Sequence of chain 1.B:
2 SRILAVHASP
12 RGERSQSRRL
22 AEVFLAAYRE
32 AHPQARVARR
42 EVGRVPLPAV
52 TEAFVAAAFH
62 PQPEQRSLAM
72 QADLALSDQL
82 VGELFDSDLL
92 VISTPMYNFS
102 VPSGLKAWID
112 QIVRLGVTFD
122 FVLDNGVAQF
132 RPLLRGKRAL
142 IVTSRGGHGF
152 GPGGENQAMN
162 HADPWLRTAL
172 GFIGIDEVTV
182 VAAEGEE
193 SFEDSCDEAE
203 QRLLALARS

Sequence of chain 1.A:
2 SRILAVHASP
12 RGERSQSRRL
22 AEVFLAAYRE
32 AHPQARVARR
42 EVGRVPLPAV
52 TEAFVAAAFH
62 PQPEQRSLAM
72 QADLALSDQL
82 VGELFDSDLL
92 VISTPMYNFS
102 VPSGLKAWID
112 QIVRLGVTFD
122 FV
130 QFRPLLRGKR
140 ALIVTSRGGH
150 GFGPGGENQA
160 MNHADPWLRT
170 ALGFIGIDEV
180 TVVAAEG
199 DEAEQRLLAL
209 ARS

Binding-site contacts:
Ligand atom C6' contacts residue GLY148 of chain 1.A at 3.8 Å.
Ligand atom C5' contacts residue GLY148 of chain 1.A at 3.8 Å.
Ligand atom C5 contacts residue PHE173 of chain 1.B at 3.7 Å (hydrophobic).
Ligand atom C5' contacts residue PHE131 of chain 1.B at 3.6 Å (hydrophobic).
Ligand atom C3 contacts residue FMN1 of chain 1.C at 3.3 Å.
Ligand atom C3 contacts residue PHE60 of chain 1.B at 3.8 Å (hydrophobic).
Ligand atom C6 contacts residue FMN1 of chain 1.C at 3.4 Å.
Ligand atom O contacts residue GLY147 of chain 1.A at 4.0 Å.
Ligand atom C2 contacts residue FMN1 of chain 1.C at 3.4 Å.
Ligand atom C2' contacts residue PHE100 of chain 1.A at 3.5 Å (hydrophobic).
Ligand atom C5 contacts residue VAL114 of chain 1.B at 4.0 Å (hydrophobic).
Ligand atom C3' contacts residue PHE100 of chain 1.A at 3.9 Å (hydrophobic).
Ligand atom C6' contacts residue FMN1 of chain 1.C at 3.8 Å.
Ligand atom C3' contacts residue PHE151 of chain 1.A at 3.7 Å (hydrophobic).
Ligand atom C4 contacts residue ASN99 of chain 1.A at 3.7 Å.
Ligand atom CHX contacts residue ASN157 of chain 1.A at 2.7 Å.
Ligand atom CHX contacts residue MET160 of chain 1.A at 3.9 Å (hydrophobic).
Ligand atom C6 contacts residue PHE173 of chain 1.B at 3.6 Å (hydrophobic).
Ligand atom N1' contacts residue PHE173 of chain 1.B at 4.1 Å.
Ligand atom N1' contacts residue FMN1 of chain 1.C at 3.3 Å (h-bond).
Ligand atom C5 contacts residue FMN1 of chain 1.C at 3.4 Å.
Ligand atom N1 contacts residue FMN1 of chain 1.C at 3.4 Å.
Ligand atom C2' contacts residue PHE151 of chain 1.A at 4.0 Å (hydrophobic).
Ligand atom OXT contacts residue FMN1 of chain 1.C at 3.4 Å.
Ligand atom C2' contacts residue PHE173 of chain 1.B at 3.6 Å (hydrophobic).
Ligand atom CHZ contacts residue ASN157 of chain 1.A at 3.2 Å.
Ligand atom C5 contacts residue ASN99 of chain 1.A at 3.2 Å.
Ligand atom C contacts residue FMN1 of chain 1.C at 3.4 Å.
Ligand atom CHX contacts residue PHE151 of chain 1.A at 4.0 Å (hydrophobic).
Ligand atom C1 contacts residue FMN1 of chain 1.C at 3.3 Å.
Ligand atom C1' contacts residue FMN1 of chain 1.C at 3.7 Å.
Ligand atom C1' contacts residue PHE131 of chain 1.B at 3.5 Å (hydrophobic).
Ligand atom C4 contacts residue FMN1 of chain 1.C at 3.4 Å.
Ligand atom O contacts residue PHE131 of chain 1.B at 3.8 Å.
Ligand atom N1 contacts residue PHE131 of chain 1.B at 3.7 Å.
Ligand atom N1' contacts residue PHE131 of chain 1.B at 4.0 Å.
Ligand atom O contacts residue FMN1 of chain 1.C at 3.5 Å (h-bond).
Ligand atom C4' contacts residue PHE151 of chain 1.A at 3.8 Å (hydrophobic).
Ligand atom N10 contacts residue ASN157 of chain 1.A at 3.2 Å (h-bond).
Ligand atom C6' contacts residue PHE131 of chain 1.B at 3.1 Å (hydrophobic).

This protein binds this small molecule.
Small molecule (SMILES): CN(C)c1ccc(/N=N/c2ccccc2C(=O)O)cc1